A small-molecule ligand and the protein it binds are described below.
Small molecule (SMILES): O=P(O)(O)OC[C@@H](O)[C@@H](O)c1cnc[nH]1

Sequence of chain 9.A:
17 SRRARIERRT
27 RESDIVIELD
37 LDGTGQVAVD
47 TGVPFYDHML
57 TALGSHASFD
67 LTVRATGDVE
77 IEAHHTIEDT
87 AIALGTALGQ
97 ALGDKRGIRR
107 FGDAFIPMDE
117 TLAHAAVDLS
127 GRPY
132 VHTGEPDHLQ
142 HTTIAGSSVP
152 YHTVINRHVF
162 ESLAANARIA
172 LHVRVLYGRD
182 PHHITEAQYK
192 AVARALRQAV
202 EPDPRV

Sequence of chain 17.A:
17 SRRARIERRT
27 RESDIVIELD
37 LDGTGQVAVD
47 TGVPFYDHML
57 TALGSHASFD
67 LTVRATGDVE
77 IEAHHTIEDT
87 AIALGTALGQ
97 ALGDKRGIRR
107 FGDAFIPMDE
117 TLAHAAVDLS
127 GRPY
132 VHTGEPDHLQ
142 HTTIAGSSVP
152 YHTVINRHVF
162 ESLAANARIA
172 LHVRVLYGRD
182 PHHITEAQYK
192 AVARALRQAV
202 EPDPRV

Binding-site contacts:
Ligand atom C2 contacts residue GLU28 of chain 9.A at 3.8 Å.
Ligand atom OP4 contacts residue LYS191 of chain 17.A at 3.8 Å.
Ligand atom OP4 contacts residue ARG106 of chain 14.A at 3.8 Å.
Ligand atom N1 contacts residue MN1 of chain 9.B at 2.3 Å.
Ligand atom N1 contacts residue GLU84 of chain 9.A at 3.2 Å (salt-bridge).
Ligand atom C3 contacts residue GLU187 of chain 17.A at 3.9 Å.
Ligand atom C6 contacts residue HIS184 of chain 17.A at 3.7 Å.
Ligand atom O3 contacts residue HIS81 of chain 9.A at 3.5 Å (h-bond).
Ligand atom C6 contacts residue MN1 of chain 9.B at 3.1 Å.
Ligand atom OP6 contacts residue LYS191 of chain 17.A at 3.2 Å (salt-bridge).
Ligand atom O3 contacts residue GLU187 of chain 17.A at 2.7 Å (salt-bridge).
Ligand atom N2 contacts residue GLU187 of chain 17.A at 3.3 Å (salt-bridge).
Ligand atom C3 contacts residue GLU28 of chain 9.A at 3.8 Å.
Ligand atom O2 contacts residue GLU28 of chain 9.A at 3.0 Å (salt-bridge).
Ligand atom N2 contacts residue HIS81 of chain 9.A at 2.9 Å (h-bond).
Ligand atom C6 contacts residue MET114 of chain 17.A at 3.4 Å (hydrophobic).
Ligand atom C6 contacts residue HIS80 of chain 9.A at 3.3 Å.
Ligand atom C6 contacts residue MN1 of chain 17.C at 3.4 Å.
Ligand atom O3 contacts residue HIS54 of chain 17.A at 3.3 Å (h-bond).
Ligand atom N2 contacts residue MET114 of chain 17.A at 3.6 Å.
Ligand atom C5 contacts residue MET114 of chain 17.A at 3.6 Å (hydrophobic).
Ligand atom C4 contacts residue HIS81 of chain 9.A at 3.4 Å.
Ligand atom N2 contacts residue MN1 of chain 17.C at 2.2 Å.
Ligand atom C5 contacts residue GLU84 of chain 9.A at 3.6 Å.
Ligand atom OP4 contacts residue HIS62 of chain 17.A at 3.2 Å (h-bond).
Ligand atom N1 contacts residue HIS184 of chain 17.A at 3.5 Å (h-bond).
Ligand atom N1 contacts residue MET114 of chain 17.A at 3.5 Å.
Ligand atom C6 contacts residue HIS183 of chain 17.A at 3.6 Å.
Ligand atom C5 contacts residue MN1 of chain 9.B at 3.5 Å.
Ligand atom P contacts residue ARG106 of chain 14.A at 3.6 Å.
Ligand atom O3 contacts residue MN1 of chain 17.C at 2.5 Å.
Ligand atom OP6 contacts residue ARG106 of chain 14.A at 2.8 Å (salt-bridge).
Ligand atom N1 contacts residue HIS80 of chain 9.A at 3.4 Å (h-bond).
Ligand atom C4 contacts residue MN1 of chain 17.C at 3.0 Å.
Ligand atom C3 contacts residue MN1 of chain 17.C at 3.2 Å.
Ligand atom C3 contacts residue HIS81 of chain 9.A at 3.3 Å.
Ligand atom OP5 contacts residue ARG106 of chain 14.A at 3.9 Å.
Ligand atom C4 contacts residue MET114 of chain 17.A at 3.7 Å (hydrophobic).
Ligand atom OP1 contacts residue GLU187 of chain 17.A at 3.6 Å (salt-bridge).
Ligand atom N2 contacts residue HIS183 of chain 17.A at 3.2 Å (h-bond).

Sequence of chain 14.A:
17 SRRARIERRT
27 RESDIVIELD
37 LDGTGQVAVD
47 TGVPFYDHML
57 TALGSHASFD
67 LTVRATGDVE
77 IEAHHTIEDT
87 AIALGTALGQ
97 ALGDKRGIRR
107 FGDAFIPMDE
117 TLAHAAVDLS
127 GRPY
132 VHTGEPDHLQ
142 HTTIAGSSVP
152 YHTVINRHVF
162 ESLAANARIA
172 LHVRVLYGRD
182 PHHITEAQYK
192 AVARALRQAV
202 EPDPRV